Binding-site contacts:
Ligand atom O1 contacts residue ARG191 of chain 1.A at 3.9 Å.
Ligand atom O1 contacts residue HIS194 of chain 1.A at 3.1 Å (h-bond).
Ligand atom C2 contacts residue TYR134 of chain 1.A at 3.9 Å (hydrophobic).
Ligand atom C4 contacts residue PRO77 of chain 1.A at 3.8 Å (hydrophobic).
Ligand atom C6 contacts residue FE1 of chain 1.C at 4.1 Å.
Ligand atom C6 contacts residue GLY76 of chain 1.A at 3.7 Å.
Ligand atom C1 contacts residue FE1 of chain 1.C at 2.7 Å.
Ligand atom O2 contacts residue FE1 of chain 1.C at 1.9 Å.
Ligand atom O2 contacts residue HIS194 of chain 1.A at 3.2 Å (h-bond).
Ligand atom C1 contacts residue ARG191 of chain 1.A at 4.1 Å.
Ligand atom O3 contacts residue PHE78 of chain 1.A at 3.5 Å.
Ligand atom C2 contacts residue FE1 of chain 1.C at 2.6 Å.
Ligand atom O2 contacts residue PHE78 of chain 1.A at 3.9 Å.
Ligand atom O3 contacts residue TYR169 of chain 1.A at 2.8 Å.
Ligand atom C2 contacts residue HIS194 of chain 1.A at 3.8 Å.
Ligand atom C6 contacts residue HIS196 of chain 1.A at 4.2 Å.
Ligand atom C3 contacts residue PHE78 of chain 1.A at 3.8 Å (hydrophobic).
Ligand atom O1 contacts residue FE1 of chain 1.C at 2.0 Å.
Ligand atom O1 contacts residue TYR134 of chain 1.A at 3.9 Å.
Ligand atom C2 contacts residue ARG191 of chain 1.A at 4.0 Å.
Ligand atom C1 contacts residue HIS196 of chain 1.A at 3.4 Å.
Ligand atom C4 contacts residue CYS224 of chain 1.A at 3.7 Å (hydrophobic).
Ligand atom C4 contacts residue LEU49 of chain 1.A at 4.0 Å (hydrophobic).
Ligand atom O2 contacts residue TYR134 of chain 1.A at 2.6 Å (h-bond).
Ligand atom O2 contacts residue HIS196 of chain 1.A at 3.7 Å.
Ligand atom C3 contacts residue FE1 of chain 1.C at 4.1 Å.
Ligand atom C5 contacts residue PRO77 of chain 1.A at 3.5 Å (hydrophobic).
Ligand atom C5 contacts residue CYS224 of chain 1.A at 3.8 Å (hydrophobic).
Ligand atom C5 contacts residue ARG191 of chain 1.A at 4.2 Å.
Ligand atom C3 contacts residue TYR169 of chain 1.A at 4.2 Å (hydrophobic).
Ligand atom C6 contacts residue PRO77 of chain 1.A at 3.5 Å (hydrophobic).
Ligand atom C3 contacts residue ARG191 of chain 1.A at 4.0 Å.
Ligand atom O3 contacts residue ILE171 of chain 1.A at 4.0 Å.
Ligand atom C4 contacts residue ARG191 of chain 1.A at 4.1 Å.
Ligand atom O1 contacts residue GLN210 of chain 1.A at 4.1 Å.
Ligand atom C1 contacts residue PRO77 of chain 1.A at 3.9 Å (hydrophobic).
Ligand atom C2 contacts residue PHE78 of chain 1.A at 4.0 Å (hydrophobic).
Ligand atom O1 contacts residue HIS196 of chain 1.A at 2.1 Å.
Ligand atom C2 contacts residue HIS196 of chain 1.A at 4.1 Å.
Ligand atom C1 contacts residue HIS194 of chain 1.A at 3.7 Å.

Sequence of chain 1.A:
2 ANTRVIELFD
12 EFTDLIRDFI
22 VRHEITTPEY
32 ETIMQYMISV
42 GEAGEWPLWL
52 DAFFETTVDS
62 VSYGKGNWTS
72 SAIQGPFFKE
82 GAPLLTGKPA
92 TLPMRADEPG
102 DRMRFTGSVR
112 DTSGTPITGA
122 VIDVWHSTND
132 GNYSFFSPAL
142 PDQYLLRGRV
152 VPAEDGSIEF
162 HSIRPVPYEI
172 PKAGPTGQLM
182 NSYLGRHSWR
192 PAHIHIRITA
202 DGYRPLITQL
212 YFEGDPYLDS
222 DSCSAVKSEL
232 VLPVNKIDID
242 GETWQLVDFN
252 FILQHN

The small molecule below binds the protein below.
Small molecule (SMILES): Oc1cccc(O)c1O